Sequence of chain 1.F:
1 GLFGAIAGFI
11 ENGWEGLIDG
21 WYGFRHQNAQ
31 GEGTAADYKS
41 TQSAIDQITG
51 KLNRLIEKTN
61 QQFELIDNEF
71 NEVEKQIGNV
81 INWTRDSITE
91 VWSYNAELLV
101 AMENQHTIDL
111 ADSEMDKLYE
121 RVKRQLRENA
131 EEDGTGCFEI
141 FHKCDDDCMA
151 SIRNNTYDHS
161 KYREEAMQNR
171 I

Sequence of chain 1.C:
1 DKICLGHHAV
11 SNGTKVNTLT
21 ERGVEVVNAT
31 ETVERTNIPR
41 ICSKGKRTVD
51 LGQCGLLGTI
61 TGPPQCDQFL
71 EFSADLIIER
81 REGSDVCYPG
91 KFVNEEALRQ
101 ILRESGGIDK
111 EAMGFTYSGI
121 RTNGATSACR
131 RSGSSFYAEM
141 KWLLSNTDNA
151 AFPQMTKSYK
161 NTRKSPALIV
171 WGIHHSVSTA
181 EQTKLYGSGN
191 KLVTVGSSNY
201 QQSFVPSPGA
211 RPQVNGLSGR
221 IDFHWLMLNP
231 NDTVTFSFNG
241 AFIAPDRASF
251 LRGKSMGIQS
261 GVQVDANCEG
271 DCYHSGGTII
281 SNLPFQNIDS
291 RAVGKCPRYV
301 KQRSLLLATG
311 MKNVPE

Sequence of chain 1.D:
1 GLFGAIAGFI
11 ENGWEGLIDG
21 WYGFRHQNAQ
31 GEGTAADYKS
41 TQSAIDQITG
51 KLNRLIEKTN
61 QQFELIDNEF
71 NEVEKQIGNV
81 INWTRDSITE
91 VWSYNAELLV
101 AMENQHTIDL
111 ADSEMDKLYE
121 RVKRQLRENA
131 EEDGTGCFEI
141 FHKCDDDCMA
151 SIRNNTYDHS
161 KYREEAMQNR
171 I

Binding-site contacts:
Ligand atom C17 contacts residue ARG54 of chain 1.F at 4.0 Å.
Ligand atom C15 contacts residue ALA101 of chain 1.D at 3.4 Å (hydrophobic).
Ligand atom C28 contacts residue LEU99 of chain 1.F at 3.9 Å (hydrophobic).
Ligand atom C29 contacts residue LEU55 of chain 1.F at 3.2 Å (hydrophobic).
Ligand atom C11 contacts residue TYR94 of chain 1.D at 3.7 Å (hydrophobic).
Ligand atom C16 contacts residue ARG54 of chain 1.F at 3.3 Å.
Ligand atom C33 contacts residue GLU90 of chain 1.D at 3.2 Å.
Ligand atom O27 contacts residue LEU55 of chain 1.F at 3.8 Å.
Ligand atom BR5 contacts residue SER93 of chain 1.D at 3.9 Å.
Ligand atom C3 contacts residue THR59 of chain 1.F at 4.0 Å.
Ligand atom BR5 contacts residue GLN302 of chain 1.C at 3.7 Å.
Ligand atom C16 contacts residue GLU103 of chain 1.F at 4.0 Å.
Ligand atom C17 contacts residue GLU103 of chain 1.F at 3.9 Å.
Ligand atom C33 contacts residue THR59 of chain 1.F at 3.1 Å.
Ligand atom C20 contacts residue ALA101 of chain 1.D at 3.6 Å (hydrophobic).
Ligand atom C17 contacts residue LEU55 of chain 1.F at 3.4 Å (hydrophobic).
Ligand atom O30 contacts residue TYR94 of chain 1.D at 3.0 Å.
Ligand atom S14 contacts residue LEU55 of chain 1.F at 3.6 Å.
Ligand atom C10 contacts residue TYR94 of chain 1.D at 3.7 Å (hydrophobic).
Ligand atom C1 contacts residue TYR94 of chain 1.D at 3.8 Å (hydrophobic).
Ligand atom C29 contacts residue LEU99 of chain 1.F at 3.6 Å (hydrophobic).
Ligand atom C13 contacts residue LEU55 of chain 1.F at 3.9 Å (hydrophobic).
Ligand atom C15 contacts residue LEU19 of chain 1.C at 3.8 Å (hydrophobic).
Ligand atom C31 contacts residue TYR94 of chain 1.D at 3.8 Å (hydrophobic).
Ligand atom C16 contacts residue LEU19 of chain 1.C at 3.7 Å (hydrophobic).
Ligand atom C13 contacts residue ARG54 of chain 1.F at 3.7 Å.
Ligand atom C29 contacts residue PHE285 of chain 1.E at 3.8 Å (hydrophobic).
Ligand atom C34 contacts residue TRP92 of chain 1.F at 3.8 Å (hydrophobic).
Ligand atom C31 contacts residue TRP92 of chain 1.F at 3.7 Å (hydrophobic).
Ligand atom C2 contacts residue THR59 of chain 1.F at 4.0 Å.
Ligand atom C28 contacts residue PHE285 of chain 1.E at 3.7 Å (hydrophobic).
Ligand atom C12 contacts residue GLU97 of chain 1.D at 3.6 Å.
Ligand atom C15 contacts residue ARG54 of chain 1.F at 3.5 Å.
Ligand atom C26 contacts residue TYR94 of chain 1.D at 3.6 Å (hydrophobic).
Ligand atom O30 contacts residue TRP92 of chain 1.F at 4.0 Å.
Ligand atom C28 contacts residue PRO284 of chain 1.E at 4.0 Å (hydrophobic).
Ligand atom C29 contacts residue PRO284 of chain 1.E at 3.6 Å (hydrophobic).
Ligand atom O35 contacts residue GLU90 of chain 1.D at 3.8 Å.
Ligand atom C12 contacts residue GLU57 of chain 1.F at 3.6 Å.
Ligand atom C20 contacts residue ARG54 of chain 1.F at 3.8 Å.

A small-molecule ligand and the protein it binds are described below.
Small molecule (SMILES): CCOC(=O)c1c(CSc2ccccc2)n(C)c2cc(Br)c(O)c(CN(C)C)c12

Sequence of chain 1.E:
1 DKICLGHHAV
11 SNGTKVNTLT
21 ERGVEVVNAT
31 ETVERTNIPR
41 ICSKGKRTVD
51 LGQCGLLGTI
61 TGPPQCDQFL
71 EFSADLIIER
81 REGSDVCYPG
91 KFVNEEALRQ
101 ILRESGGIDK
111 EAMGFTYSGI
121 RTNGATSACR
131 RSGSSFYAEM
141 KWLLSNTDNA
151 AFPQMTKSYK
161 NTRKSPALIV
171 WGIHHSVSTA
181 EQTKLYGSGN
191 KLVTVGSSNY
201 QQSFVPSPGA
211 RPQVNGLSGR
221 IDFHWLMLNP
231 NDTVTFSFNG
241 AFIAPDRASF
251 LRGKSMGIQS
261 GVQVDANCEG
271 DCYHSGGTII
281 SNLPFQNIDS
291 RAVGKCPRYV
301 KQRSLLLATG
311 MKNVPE